This small molecule binds to this protein.
Small molecule (SMILES): CC(=O)N[C@@H]1[C@@H](O)[C@H](O)[C@@H](CO)O[C@H]1O

Binding-site contacts:
Ligand atom O5 contacts residue THR120 of chain 21.C at 3.2 Å (h-bond).
Ligand atom C6 contacts residue THR89 of chain 21.C at 4.4 Å.
Ligand atom O7 contacts residue SER66 of chain 21.C at 3.0 Å (h-bond).
Ligand atom O7 contacts residue ASN118 of chain 21.C at 4.0 Å.
Ligand atom C8 contacts residue ASP67 of chain 21.C at 3.9 Å.
Ligand atom C4 contacts residue THR120 of chain 21.C at 4.4 Å.
Ligand atom C1 contacts residue ASN118 of chain 21.C at 1.5 Å.
Ligand atom N2 contacts residue TYR90 of chain 21.C at 4.3 Å.
Ligand atom C7 contacts residue ASN118 of chain 21.C at 3.5 Å.
Ligand atom C5 contacts residue ASN118 of chain 21.C at 3.7 Å.
Ligand atom O5 contacts residue ASN118 of chain 21.C at 2.4 Å (h-bond).
Ligand atom C1 contacts residue THR89 of chain 21.C at 4.1 Å.
Ligand atom C6 contacts residue THR120 of chain 21.C at 3.4 Å.
Ligand atom N2 contacts residue SER66 of chain 21.C at 4.3 Å.
Ligand atom C2 contacts residue SER66 of chain 21.C at 4.5 Å.
Ligand atom C1 contacts residue THR120 of chain 21.C at 4.3 Å.
Ligand atom C5 contacts residue THR89 of chain 21.C at 4.4 Å.
Ligand atom C5 contacts residue THR120 of chain 21.C at 3.8 Å.
Ligand atom C8 contacts residue ASN118 of chain 21.C at 4.2 Å.
Ligand atom C4 contacts residue ASN118 of chain 21.C at 4.2 Å.
Ligand atom C7 contacts residue SER66 of chain 21.C at 3.5 Å.
Ligand atom C7 contacts residue TYR90 of chain 21.C at 4.5 Å (hydrophobic).
Ligand atom C3 contacts residue ASN118 of chain 21.C at 3.8 Å.
Ligand atom N2 contacts residue ASN118 of chain 21.C at 2.9 Å (h-bond).
Ligand atom O5 contacts residue THR89 of chain 21.C at 4.2 Å.
Ligand atom O6 contacts residue THR89 of chain 21.C at 4.0 Å.
Ligand atom C8 contacts residue TYR90 of chain 21.C at 3.5 Å (hydrophobic).
Ligand atom C8 contacts residue SER66 of chain 21.C at 4.0 Å.
Ligand atom C2 contacts residue ASN118 of chain 21.C at 2.5 Å.

Sequence of chain 21.C:
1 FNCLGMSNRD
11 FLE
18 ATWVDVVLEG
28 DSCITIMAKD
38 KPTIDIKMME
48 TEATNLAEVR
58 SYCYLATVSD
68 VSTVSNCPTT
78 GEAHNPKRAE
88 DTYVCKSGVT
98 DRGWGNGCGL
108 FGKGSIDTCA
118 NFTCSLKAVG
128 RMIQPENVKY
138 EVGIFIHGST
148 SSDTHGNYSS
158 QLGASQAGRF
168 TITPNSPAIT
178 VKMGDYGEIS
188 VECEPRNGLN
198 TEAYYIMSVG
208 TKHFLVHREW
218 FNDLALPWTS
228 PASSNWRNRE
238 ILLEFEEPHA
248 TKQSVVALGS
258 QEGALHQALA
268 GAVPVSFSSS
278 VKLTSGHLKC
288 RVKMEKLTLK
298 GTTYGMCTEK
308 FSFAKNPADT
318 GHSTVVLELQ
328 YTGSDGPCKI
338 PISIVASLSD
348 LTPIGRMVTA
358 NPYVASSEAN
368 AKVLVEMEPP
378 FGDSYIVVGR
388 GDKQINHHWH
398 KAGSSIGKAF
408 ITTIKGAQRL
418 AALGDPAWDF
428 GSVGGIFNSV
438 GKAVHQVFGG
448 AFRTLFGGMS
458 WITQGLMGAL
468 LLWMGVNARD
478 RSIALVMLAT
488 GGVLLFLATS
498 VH